Sequence of chain 1.B:
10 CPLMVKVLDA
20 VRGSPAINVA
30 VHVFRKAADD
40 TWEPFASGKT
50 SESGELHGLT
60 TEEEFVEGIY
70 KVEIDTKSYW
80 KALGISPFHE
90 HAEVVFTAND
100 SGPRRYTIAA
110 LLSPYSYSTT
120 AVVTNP

Sequence of chain 2.B:
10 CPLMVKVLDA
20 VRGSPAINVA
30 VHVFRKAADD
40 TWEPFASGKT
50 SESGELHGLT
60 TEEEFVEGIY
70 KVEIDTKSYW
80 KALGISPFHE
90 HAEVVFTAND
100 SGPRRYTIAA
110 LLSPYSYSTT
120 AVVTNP

Binding-site contacts:
Ligand atom C1 contacts residue LYS15 of chain 2.B at 3.6 Å.
Ligand atom C2 contacts residue ALA108 of chain 1.B at 4.2 Å (hydrophobic).
Ligand atom BR4 contacts residue TBP1 of chain 2.D at 2.6 Å.
Ligand atom C3 contacts residue ALA108 of chain 1.B at 3.4 Å (hydrophobic).
Ligand atom C6 contacts residue TBP1 of chain 2.D at 1.1 Å.
Ligand atom C5 contacts residue LEU17 of chain 1.B at 4.2 Å (hydrophobic).
Ligand atom BR6 contacts residue LEU17 of chain 1.B at 3.7 Å.
Ligand atom BR2 contacts residue THR106 of chain 1.B at 3.9 Å.
Ligand atom C2 contacts residue LYS15 of chain 2.B at 3.6 Å.
Ligand atom BR4 contacts residue ALA108 of chain 1.B at 4.0 Å.
Ligand atom BR4 contacts residue LEU17 of chain 2.B at 3.5 Å.
Ligand atom BR2 contacts residue LYS15 of chain 2.B at 3.2 Å.
Ligand atom C6 contacts residue LYS15 of chain 1.B at 4.4 Å.
Ligand atom C4 contacts residue TBP1 of chain 2.D at 0.9 Å.
Ligand atom C4 contacts residue ALA108 of chain 1.B at 3.9 Å (hydrophobic).
Ligand atom C2 contacts residue LYS15 of chain 1.B at 4.4 Å.
Ligand atom O1 contacts residue LYS15 of chain 1.B at 2.8 Å (salt-bridge).
Ligand atom BR6 contacts residue TBP1 of chain 2.D at 0.8 Å.
Ligand atom BR2 contacts residue TBP1 of chain 2.D at 1.4 Å.
Ligand atom BR6 contacts residue ALA108 of chain 2.B at 3.8 Å.
Ligand atom C2 contacts residue TBP1 of chain 2.D at 0.8 Å.
Ligand atom C2 contacts residue LEU17 of chain 2.B at 3.9 Å (hydrophobic).
Ligand atom O1 contacts residue TBP1 of chain 2.D at 0.3 Å (h-bond).
Ligand atom C3 contacts residue TBP1 of chain 2.D at 1.5 Å.
Ligand atom O1 contacts residue LYS15 of chain 2.B at 3.0 Å (salt-bridge).
Ligand atom C6 contacts residue ALA108 of chain 2.B at 4.2 Å (hydrophobic).
Ligand atom C1 contacts residue LYS15 of chain 1.B at 3.8 Å.
Ligand atom C6 contacts residue LEU17 of chain 1.B at 4.2 Å (hydrophobic).
Ligand atom C4 contacts residue LEU17 of chain 2.B at 3.4 Å (hydrophobic).
Ligand atom C5 contacts residue ALA108 of chain 2.B at 4.0 Å (hydrophobic).
Ligand atom C3 contacts residue LEU17 of chain 2.B at 3.1 Å (hydrophobic).
Ligand atom C1 contacts residue TBP1 of chain 2.D at 0.6 Å.
Ligand atom C5 contacts residue LEU17 of chain 2.B at 4.3 Å (hydrophobic).
Ligand atom BR4 contacts residue THR119 of chain 1.B at 4.3 Å.
Ligand atom C6 contacts residue LYS15 of chain 2.B at 4.3 Å.
Ligand atom C5 contacts residue TBP1 of chain 2.D at 0.8 Å.
Ligand atom BR6 contacts residue LYS15 of chain 1.B at 3.9 Å.

A protein and the small-molecule ligand that binds it are described below.
Small molecule (SMILES): Oc1c(Br)cc(Br)cc1Br